Binding-site contacts:
Ligand atom C6 contacts residue TYR171 of chain 1.B at 3.6 Å (hydrophobic).
Ligand atom C8 contacts residue ARG165 of chain 1.B at 3.7 Å.
Ligand atom C8 contacts residue LYS98 of chain 1.B at 3.3 Å.
Ligand atom C1 contacts residue GLU102 of chain 1.B at 3.4 Å.
Ligand atom O3 contacts residue VAL154 of chain 1.B at 3.2 Å.
Ligand atom O2 contacts residue ASN103 of chain 1.B at 3.7 Å.
Ligand atom N4 contacts residue GLU102 of chain 1.B at 3.7 Å.
Ligand atom O7 contacts residue ALA159 of chain 1.B at 3.7 Å.
Ligand atom C8 contacts residue THR199 of chain 1.B at 3.7 Å.
Ligand atom C8 contacts residue TYR140 of chain 1.B at 3.9 Å (hydrophobic).
Ligand atom C8 contacts residue ASN168 of chain 1.B at 3.5 Å.
Ligand atom C8 contacts residue SER207 of chain 1.B at 3.8 Å.
Ligand atom O3 contacts residue GLU102 of chain 1.B at 3.8 Å.
Ligand atom C6 contacts residue ALA203 of chain 1.B at 3.8 Å (hydrophobic).
Ligand atom C1 contacts residue PHE162 of chain 1.B at 3.7 Å (hydrophobic).
Ligand atom O2 contacts residue TYR171 of chain 1.B at 3.3 Å (h-bond).
Ligand atom O2 contacts residue GLU102 of chain 1.B at 3.3 Å (salt-bridge).
Ligand atom C7 contacts residue TYR140 of chain 1.B at 3.5 Å (hydrophobic).
Ligand atom O7 contacts residue PHE162 of chain 1.B at 3.6 Å.
Ligand atom O5 contacts residue PHE162 of chain 1.B at 3.6 Å.
Ligand atom O7 contacts residue VAL154 of chain 1.B at 3.5 Å.
Ligand atom C8 contacts residue ALA100 of chain 1.B at 3.6 Å (hydrophobic).
Ligand atom C4 contacts residue ASN103 of chain 1.B at 3.9 Å.
Ligand atom C8 contacts residue ASN103 of chain 1.B at 3.3 Å.
Ligand atom O3 contacts residue ASN103 of chain 1.B at 3.6 Å.
Ligand atom O2 contacts residue ASN103 of chain 1.B at 3.0 Å (h-bond).
Ligand atom C7 contacts residue LYS98 of chain 1.B at 3.5 Å.
Ligand atom O2 contacts residue ASN202 of chain 1.B at 3.9 Å.
Ligand atom C3 contacts residue PHE162 of chain 1.B at 3.8 Å (hydrophobic).
Ligand atom C7 contacts residue ARG165 of chain 1.B at 3.3 Å.
Ligand atom C6 contacts residue ARG165 of chain 1.B at 3.5 Å.
Ligand atom C2 contacts residue GLU102 of chain 1.B at 3.6 Å.
Ligand atom C2 contacts residue TYR171 of chain 1.B at 3.9 Å (hydrophobic).
Ligand atom N4 contacts residue ARG165 of chain 1.B at 3.9 Å.
Ligand atom O7 contacts residue TYR140 of chain 1.B at 2.5 Å (h-bond).
Ligand atom O7 contacts residue ARG165 of chain 1.B at 2.5 Å (salt-bridge).
Ligand atom O7 contacts residue LYS98 of chain 1.B at 3.7 Å.
Ligand atom C3 contacts residue GLU102 of chain 1.B at 3.4 Å.
Ligand atom C6 contacts residue LEU163 of chain 1.B at 3.8 Å (hydrophobic).
Ligand atom C2 contacts residue TYR171 of chain 1.B at 3.9 Å (hydrophobic).

Sequence of chain 1.B:
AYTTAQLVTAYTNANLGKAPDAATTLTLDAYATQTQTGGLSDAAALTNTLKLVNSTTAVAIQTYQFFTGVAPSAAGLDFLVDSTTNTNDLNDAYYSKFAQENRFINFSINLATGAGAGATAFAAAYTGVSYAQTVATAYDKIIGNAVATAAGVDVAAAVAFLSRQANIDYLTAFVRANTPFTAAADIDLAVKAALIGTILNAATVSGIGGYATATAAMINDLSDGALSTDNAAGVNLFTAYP

A small-molecule ligand and the protein it binds are described below.
Small molecule (SMILES): CC(=O)N[C@H]1[C@H](O)[C@H](O)[C@@H](O[C@@H]2[C@H](O)[C@H](O[C@@H]3[C@H](O)[C@@H](O[C@@H]4[C@H](O)[C@@H](O[C@@H]5[C@H](O)[C@H](O[C@@H]6[C@H](O)[C@@H](O)O[C@H](C)[C@H]6NC(C)=O)O[C@H](CO)[C@H]5O)O[C@H](C)[C@H]4NC(C)=O)O[C@H](C)[C@H]3NC(C)=O)O[C@H](CO)[C@H]2O)O[C@@H]1C